This protein binds this small molecule.
Small molecule (SMILES): C=C(CC[C@@H](C)[C@H]1CC[C@H]2[C@@H]3CC=C4C[C@@H](O)CC[C@]4(C)[C@H]3CC[C@]12C)C(C)C

Binding-site contacts:
Ligand atom C6 contacts residue VAL50 of chain 1.F at 4.3 Å (hydrophobic).
Ligand atom C28 contacts residue ILE428 of chain 1.G at 4.2 Å (hydrophobic).
Ligand atom O1 contacts residue ARG375 of chain 1.E at 3.8 Å.
Ligand atom C5 contacts residue ILE373 of chain 1.E at 3.6 Å (hydrophobic).
Ligand atom C2 contacts residue VAL366 of chain 1.E at 3.9 Å (hydrophobic).
Ligand atom C21 contacts residue 94R1 of chain 1.VA at 4.3 Å.
Ligand atom C16 contacts residue PHE426 of chain 1.G at 3.8 Å (hydrophobic).
Ligand atom C1 contacts residue ILE373 of chain 1.E at 3.6 Å (hydrophobic).
Ligand atom C3 contacts residue ILE373 of chain 1.E at 3.8 Å (hydrophobic).
Ligand atom C27 contacts residue ILE42 of chain 1.F at 3.8 Å (hydrophobic).
Ligand atom C12 contacts residue 94R1 of chain 1.RA at 4.2 Å.
Ligand atom C4 contacts residue LEU363 of chain 1.E at 4.0 Å (hydrophobic).
Ligand atom C27 contacts residue ILE67 of chain 1.F at 4.3 Å (hydrophobic).
Ligand atom C21 contacts residue 94R1 of chain 1.SA at 3.8 Å.
Ligand atom O1 contacts residue PRO364 of chain 1.E at 2.2 Å (h-bond).
Ligand atom C7 contacts residue ILE430 of chain 1.E at 3.6 Å (hydrophobic).
Ligand atom C27 contacts residue PHE426 of chain 1.G at 4.0 Å (hydrophobic).
Ligand atom C11 contacts residue 94R1 of chain 1.RA at 4.0 Å.
Ligand atom C28 contacts residue 94R1 of chain 1.SA at 3.6 Å.
Ligand atom C11 contacts residue 94R1 of chain 1.SA at 4.2 Å.
Ligand atom C22 contacts residue PHE426 of chain 1.G at 4.1 Å (hydrophobic).
Ligand atom C19 contacts residue 94R1 of chain 1.RA at 3.5 Å.
Ligand atom C9 contacts residue ILE373 of chain 1.E at 4.0 Å (hydrophobic).
Ligand atom C12 contacts residue 94R1 of chain 1.SA at 3.6 Å.
Ligand atom O1 contacts residue VAL366 of chain 1.E at 3.6 Å.
Ligand atom C26 contacts residue PHE369 of chain 1.G at 3.6 Å (hydrophobic).
Ligand atom C15 contacts residue VAL46 of chain 1.F at 4.2 Å (hydrophobic).
Ligand atom C22 contacts residue 94R1 of chain 1.VA at 4.2 Å.
Ligand atom C4 contacts residue ILE373 of chain 1.E at 4.2 Å (hydrophobic).
Ligand atom C10 contacts residue ILE373 of chain 1.E at 3.9 Å (hydrophobic).
Ligand atom C20 contacts residue 94R1 of chain 1.VA at 4.3 Å.
Ligand atom C3 contacts residue PRO364 of chain 1.E at 3.4 Å (hydrophobic).
Ligand atom C7 contacts residue ILE373 of chain 1.E at 4.0 Å (hydrophobic).
Ligand atom C4 contacts residue PRO364 of chain 1.E at 3.7 Å (hydrophobic).
Ligand atom C23 contacts residue 94R1 of chain 1.VA at 3.7 Å.
Ligand atom C15 contacts residue ILE430 of chain 1.E at 4.1 Å (hydrophobic).
Ligand atom C2 contacts residue ILE373 of chain 1.E at 4.2 Å (hydrophobic).
Ligand atom C2 contacts residue PRO364 of chain 1.E at 4.2 Å (hydrophobic).
Ligand atom C6 contacts residue ILE373 of chain 1.E at 3.8 Å (hydrophobic).
Ligand atom O1 contacts residue HIS365 of chain 1.E at 4.1 Å.

Sequence of chain 1.G:
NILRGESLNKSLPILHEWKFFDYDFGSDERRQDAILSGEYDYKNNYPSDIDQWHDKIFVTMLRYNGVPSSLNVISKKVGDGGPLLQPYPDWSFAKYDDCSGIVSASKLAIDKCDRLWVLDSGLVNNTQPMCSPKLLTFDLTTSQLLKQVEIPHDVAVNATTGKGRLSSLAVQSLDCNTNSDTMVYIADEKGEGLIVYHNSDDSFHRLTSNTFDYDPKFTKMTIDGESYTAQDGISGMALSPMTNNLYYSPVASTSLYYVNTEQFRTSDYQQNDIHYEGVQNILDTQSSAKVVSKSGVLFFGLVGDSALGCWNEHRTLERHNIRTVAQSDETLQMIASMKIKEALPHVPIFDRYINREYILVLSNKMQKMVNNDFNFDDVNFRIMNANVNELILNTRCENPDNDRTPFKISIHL

Sequence of chain 1.E:
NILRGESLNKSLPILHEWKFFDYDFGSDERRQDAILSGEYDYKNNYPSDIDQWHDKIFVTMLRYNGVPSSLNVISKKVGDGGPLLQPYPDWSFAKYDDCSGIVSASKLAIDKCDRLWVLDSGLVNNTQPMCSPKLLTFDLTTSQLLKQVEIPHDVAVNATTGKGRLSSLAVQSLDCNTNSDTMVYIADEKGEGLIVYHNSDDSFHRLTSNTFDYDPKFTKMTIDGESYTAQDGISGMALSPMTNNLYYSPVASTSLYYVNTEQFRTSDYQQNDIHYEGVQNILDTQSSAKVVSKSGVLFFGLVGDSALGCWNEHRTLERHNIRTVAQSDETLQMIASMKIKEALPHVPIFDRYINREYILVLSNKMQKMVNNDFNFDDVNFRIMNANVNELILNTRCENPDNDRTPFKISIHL

Sequence of chain 1.F:
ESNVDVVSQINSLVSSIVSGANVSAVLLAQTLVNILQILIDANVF